Binding-site contacts:
Ligand atom O contacts residue ALA2 of chain 2.E at 3.6 Å.
Ligand atom CB contacts residue ALA2 of chain 2.E at 3.8 Å (hydrophobic).
Ligand atom CG2 contacts residue GLN3 of chain 2.E at 3.9 Å.
Ligand atom CB contacts residue SER5 of chain 2.E at 3.9 Å.
Ligand atom N contacts residue ALA2 of chain 2.E at 2.8 Å (h-bond).
Ligand atom C contacts residue ALA2 of chain 2.E at 3.5 Å (hydrophobic).
Ligand atom CB contacts residue GLN3 of chain 2.E at 4.0 Å.
Ligand atom CA contacts residue GLN3 of chain 2.E at 4.1 Å.
Ligand atom O contacts residue SER6 of chain 2.E at 3.4 Å (h-bond).
Ligand atom OG1 contacts residue GLN3 of chain 2.E at 3.0 Å (h-bond).
Ligand atom N contacts residue GLN3 of chain 2.E at 3.9 Å.
Ligand atom C contacts residue SER5 of chain 2.E at 4.1 Å.
Ligand atom O contacts residue GLY1 of chain 2.E at 3.0 Å (h-bond).
Ligand atom OG1 contacts residue VAL4 of chain 2.E at 3.5 Å (h-bond).
Ligand atom N contacts residue VAL4 of chain 2.E at 2.7 Å (h-bond).
Ligand atom CB contacts residue VAL4 of chain 2.E at 4.0 Å (hydrophobic).
Ligand atom O contacts residue GLN3 of chain 2.E at 3.5 Å (h-bond).
Ligand atom O contacts residue VAL4 of chain 2.E at 2.8 Å (h-bond).
Ligand atom OG1 contacts residue SER5 of chain 2.E at 2.8 Å (h-bond).
Ligand atom CA contacts residue GLY1 of chain 2.E at 4.0 Å.
Ligand atom O contacts residue SER5 of chain 2.E at 3.6 Å.
Ligand atom OG contacts residue ALA2 of chain 2.E at 4.3 Å.
Ligand atom C contacts residue SER6 of chain 2.E at 4.2 Å.
Ligand atom C contacts residue GLY1 of chain 2.E at 3.7 Å.
Ligand atom OG contacts residue VAL4 of chain 2.E at 3.7 Å.
Ligand atom C contacts residue VAL4 of chain 2.E at 4.0 Å (hydrophobic).
Ligand atom C contacts residue VAL4 of chain 2.E at 3.4 Å (hydrophobic).
Ligand atom CA contacts residue VAL4 of chain 2.E at 3.7 Å (hydrophobic).
Ligand atom C contacts residue ALA2 of chain 2.E at 4.1 Å (hydrophobic).
Ligand atom CB contacts residue VAL4 of chain 2.E at 4.3 Å (hydrophobic).
Ligand atom OG1 contacts residue GLN43 of chain 2.E at 4.1 Å.
Ligand atom O contacts residue MYR1 of chain 2.G at 3.6 Å.
Ligand atom CB contacts residue GLN3 of chain 2.E at 3.3 Å.
Ligand atom N contacts residue VAL4 of chain 2.E at 4.2 Å.
Ligand atom CA contacts residue ALA2 of chain 2.E at 3.2 Å (hydrophobic).
Ligand atom C contacts residue GLN3 of chain 2.E at 3.6 Å.
Ligand atom CA contacts residue VAL4 of chain 2.E at 3.2 Å (hydrophobic).
Ligand atom O contacts residue ALA2 of chain 2.E at 3.0 Å (h-bond).
Ligand atom N contacts residue GLY1 of chain 2.E at 3.7 Å.
Ligand atom N contacts residue GLN3 of chain 2.E at 4.1 Å.

A small-molecule ligand and the protein it binds are described below.
Small molecule (SMILES): C[C@@H](O)[C@@H](C=O)NC(=O)[C@H](CO)NC(=O)[C@H](CO)NC(=O)[C@H](CO)NC(=O)CN

Sequence of chain 2.E:
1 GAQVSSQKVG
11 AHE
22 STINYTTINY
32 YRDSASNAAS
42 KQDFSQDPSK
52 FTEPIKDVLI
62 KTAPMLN